A protein and the small-molecule ligand that binds it are described below.
Small molecule (SMILES): C[C@H](CCC(=O)O)[C@H]1CC[C@H]2[C@@H]3[C@H](O)C[C@@H]4C[C@H](O)CC[C@]4(C)[C@H]3C[C@H](O)[C@]12C

Binding-site contacts:
Ligand atom C6 contacts residue PHE164 of chain 1.P at 4.1 Å (hydrophobic).
Ligand atom O25 contacts residue PHE1 of chain 1.W at 2.9 Å (h-bond).
Ligand atom C24 contacts residue ARG156 of chain 1.P at 3.2 Å.
Ligand atom O7 contacts residue GLN161 of chain 1.P at 3.9 Å.
Ligand atom O26 contacts residue ARG156 of chain 1.P at 3.0 Å (salt-bridge).
Ligand atom C18 contacts residue LEU223 of chain 1.P at 3.5 Å (hydrophobic).
Ligand atom C16 contacts residue LEU160 of chain 1.P at 4.3 Å (hydrophobic).
Ligand atom C3 contacts residue PHE164 of chain 1.P at 4.4 Å (hydrophobic).
Ligand atom O26 contacts residue PHE225 of chain 1.P at 4.3 Å.
Ligand atom C15 contacts residue LYS157 of chain 1.P at 4.5 Å.
Ligand atom C21 contacts residue PHE1 of chain 1.W at 4.5 Å (hydrophobic).
Ligand atom O26 contacts residue PHE1 of chain 1.W at 3.8 Å.
Ligand atom C6 contacts residue GLN161 of chain 1.P at 4.1 Å.
Ligand atom C24 contacts residue PHE1 of chain 1.W at 3.7 Å (hydrophobic).
Ligand atom C15 contacts residue LEU160 of chain 1.P at 4.4 Å (hydrophobic).
Ligand atom C10 contacts residue PHE164 of chain 1.P at 4.3 Å (hydrophobic).
Ligand atom O25 contacts residue ARG156 of chain 1.P at 2.9 Å (salt-bridge).
Ligand atom C18 contacts residue LEU160 of chain 1.P at 4.0 Å (hydrophobic).
Ligand atom C23 contacts residue ARG156 of chain 1.P at 3.9 Å.
Ligand atom C19 contacts residue PHE164 of chain 1.P at 3.2 Å (hydrophobic).
Ligand atom C5 contacts residue PHE164 of chain 1.P at 3.7 Å (hydrophobic).
Ligand atom C19 contacts residue PHE219 of chain 1.P at 3.9 Å (hydrophobic).
Ligand atom C4 contacts residue PHE164 of chain 1.P at 3.8 Å (hydrophobic).
Ligand atom C7 contacts residue GLN161 of chain 1.P at 3.9 Å.
Ligand atom C7 contacts residue LEU160 of chain 1.P at 4.4 Å (hydrophobic).

Sequence of chain 1.P:
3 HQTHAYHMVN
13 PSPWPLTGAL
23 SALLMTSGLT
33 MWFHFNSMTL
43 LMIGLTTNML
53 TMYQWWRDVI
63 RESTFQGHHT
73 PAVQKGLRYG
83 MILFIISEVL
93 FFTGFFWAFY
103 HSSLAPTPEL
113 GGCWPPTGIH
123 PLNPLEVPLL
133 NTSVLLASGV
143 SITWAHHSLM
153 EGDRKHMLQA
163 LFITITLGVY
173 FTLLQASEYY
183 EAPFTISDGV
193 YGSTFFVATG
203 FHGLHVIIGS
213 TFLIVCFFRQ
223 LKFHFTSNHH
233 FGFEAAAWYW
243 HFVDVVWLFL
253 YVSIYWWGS

Sequence of chain 1.W:
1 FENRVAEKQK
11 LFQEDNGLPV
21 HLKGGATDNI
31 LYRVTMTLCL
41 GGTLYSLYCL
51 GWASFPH